Sequence of chain 1.C:
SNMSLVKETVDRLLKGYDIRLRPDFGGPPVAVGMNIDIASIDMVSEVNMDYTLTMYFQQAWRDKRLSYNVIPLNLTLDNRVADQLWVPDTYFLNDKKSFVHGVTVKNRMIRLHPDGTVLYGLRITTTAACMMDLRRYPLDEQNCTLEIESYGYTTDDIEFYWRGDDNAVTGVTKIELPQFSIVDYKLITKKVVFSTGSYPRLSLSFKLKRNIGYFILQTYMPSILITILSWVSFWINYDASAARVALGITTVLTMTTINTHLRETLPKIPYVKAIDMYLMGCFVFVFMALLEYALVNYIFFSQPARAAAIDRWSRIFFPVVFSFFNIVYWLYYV

Sequence of chain 1.D:
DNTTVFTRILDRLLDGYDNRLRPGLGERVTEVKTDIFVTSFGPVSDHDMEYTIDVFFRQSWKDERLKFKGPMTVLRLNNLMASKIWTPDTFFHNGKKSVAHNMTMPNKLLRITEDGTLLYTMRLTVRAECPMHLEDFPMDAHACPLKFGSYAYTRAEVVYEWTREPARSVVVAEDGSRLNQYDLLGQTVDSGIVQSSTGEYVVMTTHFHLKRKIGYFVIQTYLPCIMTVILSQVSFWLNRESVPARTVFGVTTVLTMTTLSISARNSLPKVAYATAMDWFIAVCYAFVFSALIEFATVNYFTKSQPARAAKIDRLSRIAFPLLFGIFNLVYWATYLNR

The small molecule below binds the protein below.
Small molecule (SMILES): CC(=O)N[C@H]1[C@H](O[C@H]2[C@H](O)[C@@H](NC(C)=O)CO[C@@H]2CO)O[C@H](CO)[C@@H](OC2O[C@H](CO)[C@@H](O)[C@H](O)[C@@H]2O)[C@@H]1O

Binding-site contacts:
Ligand atom O6 contacts residue PRO115 of chain 1.D at 4.2 Å.
Ligand atom O3 contacts residue ASP89 of chain 1.C at 3.8 Å.
Ligand atom C3 contacts residue ASN111 of chain 1.D at 3.8 Å.
Ligand atom C4 contacts residue ASN111 of chain 1.D at 4.2 Å.
Ligand atom O5 contacts residue PRO115 of chain 1.D at 3.9 Å.
Ligand atom C7 contacts residue ASP89 of chain 1.C at 3.9 Å.
Ligand atom O7 contacts residue ASN111 of chain 1.D at 3.8 Å.
Ligand atom O5 contacts residue ASN111 of chain 1.D at 2.3 Å (h-bond).
Ligand atom C7 contacts residue ASN111 of chain 1.D at 3.5 Å.
Ligand atom C6 contacts residue PRO115 of chain 1.D at 3.9 Å (hydrophobic).
Ligand atom C5 contacts residue ASN111 of chain 1.D at 3.6 Å.
Ligand atom C2 contacts residue ASN111 of chain 1.D at 2.4 Å.
Ligand atom C6 contacts residue MET114 of chain 1.D at 3.9 Å (hydrophobic).
Ligand atom C2 contacts residue ASP89 of chain 1.C at 4.0 Å.
Ligand atom C1 contacts residue PRO115 of chain 1.D at 4.2 Å (hydrophobic).
Ligand atom O6 contacts residue MET114 of chain 1.D at 3.4 Å.
Ligand atom C8 contacts residue ASP89 of chain 1.C at 3.7 Å.
Ligand atom C1 contacts residue ASN111 of chain 1.D at 1.4 Å.
Ligand atom C5 contacts residue PRO115 of chain 1.D at 4.0 Å (hydrophobic).
Ligand atom C1 contacts residue ASP89 of chain 1.C at 4.4 Å.
Ligand atom N2 contacts residue ASN111 of chain 1.D at 2.9 Å (h-bond).
Ligand atom O6 contacts residue THR113 of chain 1.D at 4.2 Å.
Ligand atom C3 contacts residue ASP89 of chain 1.C at 3.9 Å.
Ligand atom N2 contacts residue ASP89 of chain 1.C at 3.1 Å (salt-bridge).